This small molecule binds to this protein.
Small molecule (SMILES): Nc1ncnc2c1ncn2[C@@H]1O[C@H](CO[P](=O)(O)O[P](=O)(O)NP(=O)(O)O)[C@@H](O)[C@H]1O

Binding-site contacts:
Ligand atom PG contacts residue THR93 of chain 2.A at 3.4 Å.
Ligand atom C2 contacts residue LEU473 of chain 2.A at 3.5 Å (hydrophobic).
Ligand atom PB contacts residue MG1 of chain 2.E at 3.3 Å.
Ligand atom C2' contacts residue GLU490 of chain 2.A at 3.4 Å.
Ligand atom O1B contacts residue MG1 of chain 2.E at 2.3 Å.
Ligand atom O3A contacts residue LEU39 of chain 2.A at 3.4 Å.
Ligand atom O2' contacts residue GLU490 of chain 2.A at 2.8 Å (salt-bridge).
Ligand atom N3 contacts residue GLY404 of chain 2.A at 3.3 Å.
Ligand atom O2A contacts residue GLY160 of chain 2.A at 3.1 Å (h-bond).
Ligand atom PA contacts residue MG1 of chain 2.E at 3.4 Å.
Ligand atom N6 contacts residue PHE476 of chain 2.A at 3.2 Å.
Ligand atom C5 contacts residue PRO41 of chain 2.A at 3.4 Å (hydrophobic).
Ligand atom O3G contacts residue MG1 of chain 2.E at 2.2 Å.
Ligand atom O2A contacts residue GLY40 of chain 2.A at 3.0 Å (h-bond).
Ligand atom O2A contacts residue THR38 of chain 2.A at 3.4 Å (h-bond).
Ligand atom N3B contacts residue THR94 of chain 2.A at 3.1 Å (h-bond).
Ligand atom O2G contacts residue LYS161 of chain 2.A at 3.4 Å (salt-bridge).
Ligand atom O2A contacts residue ASN59 of chain 2.A at 3.6 Å (h-bond).
Ligand atom O1A contacts residue MG1 of chain 2.E at 2.1 Å.
Ligand atom N7 contacts residue PRO41 of chain 2.A at 3.4 Å.
Ligand atom PG contacts residue MG1 of chain 2.E at 3.5 Å.
Ligand atom O1B contacts residue ASP91 of chain 2.A at 2.8 Å (salt-bridge).
Ligand atom O2G contacts residue GLY61 of chain 2.A at 2.6 Å (h-bond).
Ligand atom O1G contacts residue THR93 of chain 2.A at 2.6 Å (h-bond).
Ligand atom O3G contacts residue ASP91 of chain 2.A at 3.0 Å (salt-bridge).
Ligand atom N6 contacts residue ASN474 of chain 2.A at 3.5 Å (h-bond).
Ligand atom O4' contacts residue GLY40 of chain 2.A at 3.4 Å.
Ligand atom O1B contacts residue GLY92 of chain 2.A at 2.9 Å (h-bond).
Ligand atom O2G contacts residue THR93 of chain 2.A at 3.5 Å (h-bond).
Ligand atom O1A contacts residue GLY160 of chain 2.A at 3.5 Å (h-bond).
Ligand atom N1 contacts residue ASN474 of chain 2.A at 3.4 Å (h-bond).
Ligand atom O2' contacts residue GLY404 of chain 2.A at 2.8 Å (h-bond).
Ligand atom O2B contacts residue THR95 of chain 2.A at 2.7 Å (h-bond).
Ligand atom O2G contacts residue ASP60 of chain 2.A at 3.2 Å.
Ligand atom O2B contacts residue THR94 of chain 2.A at 3.5 Å (h-bond).
Ligand atom O2G contacts residue ASN59 of chain 2.A at 3.4 Å (h-bond).
Ligand atom O3G contacts residue LYS161 of chain 2.A at 3.1 Å (salt-bridge).
Ligand atom N1 contacts residue VAL475 of chain 2.A at 3.6 Å (h-bond).
Ligand atom O5' contacts residue GLY40 of chain 2.A at 3.1 Å (h-bond).
Ligand atom O2B contacts residue GLY92 of chain 2.A at 3.1 Å.

Sequence of chain 2.A:
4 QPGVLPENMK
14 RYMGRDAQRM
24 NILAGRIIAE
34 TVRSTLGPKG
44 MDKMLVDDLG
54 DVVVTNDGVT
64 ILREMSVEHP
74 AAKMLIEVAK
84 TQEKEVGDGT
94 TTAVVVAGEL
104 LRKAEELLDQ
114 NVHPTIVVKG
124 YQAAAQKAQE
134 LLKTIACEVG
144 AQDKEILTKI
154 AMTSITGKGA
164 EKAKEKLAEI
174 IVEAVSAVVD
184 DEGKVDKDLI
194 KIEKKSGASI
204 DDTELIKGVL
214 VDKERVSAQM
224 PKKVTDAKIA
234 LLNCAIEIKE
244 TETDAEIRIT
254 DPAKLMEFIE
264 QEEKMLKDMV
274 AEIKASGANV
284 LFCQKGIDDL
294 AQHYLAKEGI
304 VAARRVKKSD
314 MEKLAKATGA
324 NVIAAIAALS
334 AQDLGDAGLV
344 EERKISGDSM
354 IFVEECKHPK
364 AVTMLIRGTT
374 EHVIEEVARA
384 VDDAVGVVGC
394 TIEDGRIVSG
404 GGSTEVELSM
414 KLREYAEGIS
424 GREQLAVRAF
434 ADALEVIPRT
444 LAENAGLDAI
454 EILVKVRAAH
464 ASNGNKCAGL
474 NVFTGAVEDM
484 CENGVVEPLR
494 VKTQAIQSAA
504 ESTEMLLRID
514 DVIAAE